Sequence of chain 3.A:
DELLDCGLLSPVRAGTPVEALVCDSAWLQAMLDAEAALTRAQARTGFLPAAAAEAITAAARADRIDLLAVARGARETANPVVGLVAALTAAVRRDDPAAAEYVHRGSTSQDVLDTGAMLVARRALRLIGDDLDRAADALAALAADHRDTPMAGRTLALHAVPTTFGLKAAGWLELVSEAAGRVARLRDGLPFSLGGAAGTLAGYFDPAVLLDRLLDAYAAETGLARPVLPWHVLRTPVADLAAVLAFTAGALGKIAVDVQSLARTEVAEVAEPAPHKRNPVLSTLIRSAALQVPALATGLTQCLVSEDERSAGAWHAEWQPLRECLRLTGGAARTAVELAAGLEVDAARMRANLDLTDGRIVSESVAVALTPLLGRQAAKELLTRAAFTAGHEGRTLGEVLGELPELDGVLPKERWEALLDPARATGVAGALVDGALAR

The small molecule below binds the protein below.
Small molecule (SMILES): O=C(O)/C=C/C(=O)O

Binding-site contacts:
Ligand atom C contacts residue ARG149 of chain 3.A at 4.0 Å.
Ligand atom OXT contacts residue ARG149 of chain 3.A at 4.3 Å.
Ligand atom O7 contacts residue ARG150 of chain 3.A at 4.3 Å.
Ligand atom OXT contacts residue ARG150 of chain 3.A at 3.4 Å.
Ligand atom O8 contacts residue ARG150 of chain 3.A at 3.3 Å (salt-bridge).
Ligand atom C4 contacts residue ARG149 of chain 3.A at 3.7 Å.
Ligand atom O contacts residue ARG149 of chain 3.A at 3.6 Å (salt-bridge).
Ligand atom O contacts residue ARG153 of chain 3.A at 3.5 Å.
Ligand atom C contacts residue ARG150 of chain 3.A at 3.9 Å.
Ligand atom C5 contacts residue ARG150 of chain 3.A at 3.5 Å.
Ligand atom O contacts residue ARG214 of chain 3.A at 2.2 Å (salt-bridge).
Ligand atom C contacts residue ARG153 of chain 3.A at 3.6 Å.
Ligand atom C4 contacts residue ARG150 of chain 3.A at 4.1 Å.
Ligand atom C6 contacts residue ARG150 of chain 3.A at 3.6 Å.
Ligand atom O contacts residue ARG150 of chain 3.A at 4.5 Å.
Ligand atom C contacts residue ARG214 of chain 3.A at 3.4 Å.
Ligand atom C4 contacts residue ARG214 of chain 3.A at 4.3 Å.
Ligand atom OXT contacts residue ARG214 of chain 3.A at 4.2 Å.
Ligand atom OXT contacts residue ARG153 of chain 3.A at 3.1 Å (salt-bridge).